Binding-site contacts:
Ligand atom CAL contacts residue GLN129 of chain 1.A at 3.8 Å.
Ligand atom OAV contacts residue GLU80 of chain 1.A at 3.6 Å.
Ligand atom NAU contacts residue LEU132 of chain 1.A at 3.8 Å.
Ligand atom CAF contacts residue LEU10 of chain 1.A at 3.8 Å (hydrophobic).
Ligand atom CAI contacts residue LEU132 of chain 1.A at 3.8 Å (hydrophobic).
Ligand atom CAY contacts residue VAL18 of chain 1.A at 3.8 Å (hydrophobic).
Ligand atom CAT contacts residue GLU80 of chain 1.A at 3.7 Å.
Ligand atom OAQ contacts residue GLU12 of chain 1.A at 3.5 Å (salt-bridge).
Ligand atom CAN contacts residue ASN130 of chain 1.A at 3.2 Å.
Ligand atom OAV contacts residue TYR81 of chain 1.A at 3.4 Å.
Ligand atom CAZ contacts residue ASP143 of chain 1.A at 3.5 Å.
Ligand atom OAP contacts residue GLN129 of chain 1.A at 3.5 Å.
Ligand atom CAE contacts residue LEU82 of chain 1.A at 3.3 Å (hydrophobic).
Ligand atom CAF contacts residue ASP83 of chain 1.A at 3.7 Å.
Ligand atom CAA contacts residue GLN88 of chain 1.A at 3.5 Å.
Ligand atom CAC contacts residue LEU10 of chain 1.A at 3.7 Å (hydrophobic).
Ligand atom CAO contacts residue GLN129 of chain 1.A at 3.2 Å.
Ligand atom CAS contacts residue LEU132 of chain 1.A at 3.8 Å (hydrophobic).
Ligand atom CAT contacts residue ALA31 of chain 1.A at 3.6 Å (hydrophobic).
Ligand atom CAO contacts residue ASN130 of chain 1.A at 3.3 Å.
Ligand atom CAT contacts residue LEU132 of chain 1.A at 3.5 Å (hydrophobic).
Ligand atom OAQ contacts residue PHE144 of chain 1.A at 3.4 Å.
Ligand atom NAJ contacts residue VAL18 of chain 1.A at 3.7 Å.
Ligand atom CAR contacts residue LEU132 of chain 1.A at 3.5 Å (hydrophobic).
Ligand atom NAU contacts residue GLU80 of chain 1.A at 3.1 Å (salt-bridge).
Ligand atom CAW contacts residue ALA31 of chain 1.A at 3.6 Å (hydrophobic).
Ligand atom OAV contacts residue LEU82 of chain 1.A at 2.9 Å (h-bond).
Ligand atom NAU contacts residue ALA31 of chain 1.A at 3.4 Å.
Ligand atom CAB contacts residue ASP85 of chain 1.A at 3.8 Å.
Ligand atom CBA contacts residue PHE79 of chain 1.A at 3.8 Å (hydrophobic).
Ligand atom CBA contacts residue VAL63 of chain 1.A at 3.7 Å (hydrophobic).
Ligand atom CAB contacts residue ASP83 of chain 1.A at 3.8 Å.
Ligand atom CAF contacts residue LEU82 of chain 1.A at 3.1 Å (hydrophobic).
Ligand atom CAG contacts residue LEU132 of chain 1.A at 3.7 Å (hydrophobic).
Ligand atom OAV contacts residue LEU132 of chain 1.A at 3.8 Å.
Ligand atom CAF contacts residue LYS84 of chain 1.A at 3.8 Å.
Ligand atom CAB contacts residue GLN88 of chain 1.A at 3.3 Å.
Ligand atom OAK contacts residue VAL18 of chain 1.A at 3.6 Å.
Ligand atom NAH contacts residue LEU82 of chain 1.A at 2.9 Å (h-bond).
Ligand atom CAA contacts residue ASP85 of chain 1.A at 3.8 Å.

Sequence of chain 1.A:
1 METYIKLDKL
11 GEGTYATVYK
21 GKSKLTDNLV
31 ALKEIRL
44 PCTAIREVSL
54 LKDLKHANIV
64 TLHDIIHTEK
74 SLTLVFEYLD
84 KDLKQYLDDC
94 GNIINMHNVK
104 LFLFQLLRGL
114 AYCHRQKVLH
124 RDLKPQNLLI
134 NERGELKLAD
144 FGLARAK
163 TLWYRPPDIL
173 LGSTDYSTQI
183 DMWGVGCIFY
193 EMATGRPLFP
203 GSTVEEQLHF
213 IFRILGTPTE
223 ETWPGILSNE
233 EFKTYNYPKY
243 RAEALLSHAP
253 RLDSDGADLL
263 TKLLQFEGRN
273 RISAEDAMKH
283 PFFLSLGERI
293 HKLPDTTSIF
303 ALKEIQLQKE

This small molecule binds to this protein.
Small molecule (SMILES): O=C1Nc2ccccc2/C1=C1/Nc2ccccc2/C1=N\OCC[C@@H](O)CO